Binding-site contacts:
Ligand atom CG1 contacts residue 12V1 of chain 1.C at 3.7 Å.
Ligand atom CZ contacts residue ASP279 of chain 1.A at 4.0 Å.
Ligand atom C contacts residue PRO251 of chain 1.A at 4.0 Å (hydrophobic).
Ligand atom CB contacts residue 12V1 of chain 1.C at 3.2 Å.
Ligand atom OG contacts residue HIS191 of chain 1.A at 3.1 Å (h-bond).
Ligand atom O contacts residue PRO251 of chain 1.A at 3.4 Å.
Ligand atom O contacts residue HIS250 of chain 1.A at 3.4 Å (h-bond).
Ligand atom CB contacts residue VAL587 of chain 1.A at 3.8 Å (hydrophobic).
Ligand atom CB contacts residue 12V1 of chain 1.C at 3.5 Å.
Ligand atom CD contacts residue ASN249 of chain 1.A at 3.0 Å.
Ligand atom N contacts residue HIS190 of chain 1.A at 3.9 Å.
Ligand atom CG2 contacts residue 12V1 of chain 1.C at 3.2 Å.
Ligand atom N contacts residue 12V1 of chain 1.C at 3.0 Å (h-bond).
Ligand atom CB contacts residue ASN249 of chain 1.A at 3.6 Å.
Ligand atom O contacts residue LYS326 of chain 1.A at 2.6 Å (salt-bridge).
Ligand atom O contacts residue LYS326 of chain 1.A at 3.8 Å.
Ligand atom C contacts residue LYS326 of chain 1.A at 3.7 Å.
Ligand atom CZ contacts residue ASN249 of chain 1.A at 3.5 Å.
Ligand atom CG2 contacts residue THR325 of chain 1.A at 3.6 Å.
Ligand atom NH1 contacts residue ASN249 of chain 1.A at 3.2 Å (h-bond).
Ligand atom CA contacts residue 12V1 of chain 1.C at 3.8 Å.
Ligand atom NE contacts residue ASN249 of chain 1.A at 3.3 Å (h-bond).
Ligand atom CG contacts residue ASN249 of chain 1.A at 3.5 Å.
Ligand atom CG2 contacts residue HIS190 of chain 1.A at 3.5 Å.
Ligand atom CB contacts residue HIS188 of chain 1.A at 3.0 Å.
Ligand atom O contacts residue THR325 of chain 1.A at 3.1 Å.
Ligand atom CB contacts residue TYR324 of chain 1.A at 4.0 Å (hydrophobic).
Ligand atom CG2 contacts residue GLN531 of chain 1.A at 3.8 Å.
Ligand atom NH2 contacts residue ASP279 of chain 1.A at 3.7 Å.
Ligand atom O contacts residue 12V1 of chain 1.C at 3.5 Å.
Ligand atom OG contacts residue 12V1 of chain 1.C at 3.5 Å (h-bond).
Ligand atom CB contacts residue GLN531 of chain 1.A at 3.7 Å.
Ligand atom CA contacts residue 12V1 of chain 1.C at 3.5 Å.
Ligand atom C contacts residue 12V1 of chain 1.C at 4.0 Å.
Ligand atom OG1 contacts residue 12V1 of chain 1.C at 2.4 Å (h-bond).
Ligand atom CG1 contacts residue PHE560 of chain 1.A at 3.9 Å (hydrophobic).
Ligand atom OG contacts residue HIS188 of chain 1.A at 3.6 Å.
Ligand atom NH1 contacts residue ASP279 of chain 1.A at 3.5 Å (salt-bridge).
Ligand atom CG1 contacts residue GLN531 of chain 1.A at 3.9 Å.
Ligand atom O contacts residue HIS190 of chain 1.A at 4.0 Å.

A small-molecule ligand and the protein it binds are described below.
Small molecule (SMILES): CC(C)[C@H](NC(=O)[C@H](CCCN=C(N)N)NC(=O)[C@H](CO)NC(=O)[C@@H](N)CO)C(=O)N[C@H](C(=O)N[C@H](C(=O)N[C@H](C=O)CO)C(C)C)[C@@H](C)O

Sequence of chain 1.A:
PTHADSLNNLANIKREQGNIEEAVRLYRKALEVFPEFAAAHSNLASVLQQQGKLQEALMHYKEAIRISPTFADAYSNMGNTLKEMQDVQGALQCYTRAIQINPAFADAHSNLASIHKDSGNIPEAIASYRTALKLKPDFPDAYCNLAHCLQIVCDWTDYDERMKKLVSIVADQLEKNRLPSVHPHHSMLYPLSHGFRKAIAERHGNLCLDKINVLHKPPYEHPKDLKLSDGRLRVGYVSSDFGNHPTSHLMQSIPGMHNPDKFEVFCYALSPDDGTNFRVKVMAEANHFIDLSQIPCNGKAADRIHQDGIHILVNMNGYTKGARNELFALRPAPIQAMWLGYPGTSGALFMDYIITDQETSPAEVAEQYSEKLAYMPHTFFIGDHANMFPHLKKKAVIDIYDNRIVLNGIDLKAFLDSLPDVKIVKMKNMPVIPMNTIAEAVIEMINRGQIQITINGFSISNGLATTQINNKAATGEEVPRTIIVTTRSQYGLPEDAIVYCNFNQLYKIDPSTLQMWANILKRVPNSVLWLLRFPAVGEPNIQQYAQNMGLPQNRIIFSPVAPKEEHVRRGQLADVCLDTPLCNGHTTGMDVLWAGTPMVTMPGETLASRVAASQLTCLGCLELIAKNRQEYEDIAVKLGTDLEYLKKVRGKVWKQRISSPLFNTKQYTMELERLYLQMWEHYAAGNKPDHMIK